Sequence of chain 1.A:
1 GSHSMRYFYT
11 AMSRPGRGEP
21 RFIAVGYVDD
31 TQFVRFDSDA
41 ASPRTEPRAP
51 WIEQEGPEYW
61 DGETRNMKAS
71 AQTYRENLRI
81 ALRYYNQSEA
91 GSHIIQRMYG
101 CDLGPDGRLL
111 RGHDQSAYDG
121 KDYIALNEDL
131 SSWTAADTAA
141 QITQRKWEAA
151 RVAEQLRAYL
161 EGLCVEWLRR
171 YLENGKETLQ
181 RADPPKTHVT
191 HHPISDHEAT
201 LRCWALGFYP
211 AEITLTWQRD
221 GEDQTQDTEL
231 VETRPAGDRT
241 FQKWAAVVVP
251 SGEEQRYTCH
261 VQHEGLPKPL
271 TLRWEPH

Binding-site contacts:
Ligand atom C contacts residue TYR84 of chain 1.A at 3.5 Å (hydrophobic).
Ligand atom C contacts residue TYR159 of chain 1.A at 3.5 Å (hydrophobic).
Ligand atom C contacts residue ASN66 of chain 1.A at 3.5 Å.
Ligand atom O contacts residue TRP147 of chain 1.A at 3.1 Å (h-bond).
Ligand atom C contacts residue THR143 of chain 1.A at 3.2 Å.
Ligand atom N contacts residue TYR171 of chain 1.A at 2.9 Å (h-bond).
Ligand atom OXT contacts residue TYR84 of chain 1.A at 2.9 Å (h-bond).
Ligand atom OE1 contacts residue TRP167 of chain 1.A at 3.2 Å (h-bond).
Ligand atom N contacts residue TYR7 of chain 1.A at 3.2 Å (h-bond).
Ligand atom CD1 contacts residue ASN77 of chain 1.A at 3.5 Å.
Ligand atom CG2 contacts residue TYR99 of chain 1.A at 2.7 Å (hydrophobic).
Ligand atom CZ3 contacts residue ILE95 of chain 1.A at 3.5 Å (hydrophobic).
Ligand atom CA contacts residue THR143 of chain 1.A at 3.6 Å.
Ligand atom OE2 contacts residue ARG97 of chain 1.A at 2.1 Å (salt-bridge).
Ligand atom CG contacts residue GLU63 of chain 1.A at 3.4 Å.
Ligand atom CB contacts residue TRP167 of chain 1.A at 3.4 Å (hydrophobic).
Ligand atom CD contacts residue TRP167 of chain 1.A at 3.3 Å (hydrophobic).
Ligand atom C contacts residue TYR7 of chain 1.A at 3.4 Å (hydrophobic).
Ligand atom O contacts residue ASN66 of chain 1.A at 3.2 Å (h-bond).
Ligand atom ND2 contacts residue ASN77 of chain 1.A at 2.6 Å (h-bond).
Ligand atom CH2 contacts residue ILE95 of chain 1.A at 3.6 Å (hydrophobic).
Ligand atom OXT contacts residue THR143 of chain 1.A at 2.2 Å (h-bond).
Ligand atom CE3 contacts residue TYR123 of chain 1.A at 3.6 Å (hydrophobic).
Ligand atom CA contacts residue ASN77 of chain 1.A at 3.3 Å.
Ligand atom CG contacts residue ASN77 of chain 1.A at 3.5 Å.
Ligand atom CA contacts residue TYR7 of chain 1.A at 3.4 Å (hydrophobic).
Ligand atom OE2 contacts residue TYR74 of chain 1.A at 3.5 Å (h-bond).
Ligand atom CB contacts residue TYR99 of chain 1.A at 3.4 Å (hydrophobic).
Ligand atom CG2 contacts residue TYR159 of chain 1.A at 3.0 Å (hydrophobic).
Ligand atom N contacts residue ASN77 of chain 1.A at 3.1 Å (h-bond).
Ligand atom ND2 contacts residue THR73 of chain 1.A at 3.5 Å (h-bond).
Ligand atom OE1 contacts residue TYR74 of chain 1.A at 3.3 Å (h-bond).
Ligand atom O contacts residue THR73 of chain 1.A at 3.5 Å.
Ligand atom CZ2 contacts residue ILE95 of chain 1.A at 3.5 Å (hydrophobic).
Ligand atom O contacts residue TYR159 of chain 1.A at 2.4 Å (h-bond).
Ligand atom N contacts residue TYR99 of chain 1.A at 3.0 Å (h-bond).
Ligand atom N contacts residue TYR7 of chain 1.A at 3.4 Å (h-bond).
Ligand atom N contacts residue GLU63 of chain 1.A at 3.3 Å (salt-bridge).
Ligand atom CA contacts residue TYR99 of chain 1.A at 3.5 Å (hydrophobic).
Ligand atom CD contacts residue ARG97 of chain 1.A at 3.3 Å.

The protein below binds the small molecule below.
Small molecule (SMILES): CC(C)[C@H](NC(=O)[C@H](CCC(=O)O)NC(=O)[C@H](CCC(N)=O)NC(=O)[C@@H](NC(=O)[C@H](C)NC(=O)[C@@H](N)CCC(N)=O)[C@@H](C)O)C(=O)N[C@@H](C)C(=O)N[C@@H](CC(N)=O)C(=O)N[C@@H](CC1=CN=C2C=CC=CC12)C(=O)O